Sequence of chain 1.A:
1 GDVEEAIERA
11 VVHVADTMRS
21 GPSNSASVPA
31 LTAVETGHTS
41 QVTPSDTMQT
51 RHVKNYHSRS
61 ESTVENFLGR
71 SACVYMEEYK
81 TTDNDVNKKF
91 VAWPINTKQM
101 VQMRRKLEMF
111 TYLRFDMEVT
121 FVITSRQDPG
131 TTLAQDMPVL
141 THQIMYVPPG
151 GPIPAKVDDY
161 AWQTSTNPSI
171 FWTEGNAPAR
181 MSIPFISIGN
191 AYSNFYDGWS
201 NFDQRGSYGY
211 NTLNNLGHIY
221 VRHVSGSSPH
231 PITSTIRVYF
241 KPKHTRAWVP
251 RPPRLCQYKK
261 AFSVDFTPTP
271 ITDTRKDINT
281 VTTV

Binding-site contacts:
Ligand atom C5A contacts residue ILE170 of chain 1.A at 3.8 Å (hydrophobic).
Ligand atom C3 contacts residue W711 of chain 1.F at 3.3 Å.
Ligand atom C4 contacts residue TYR192 of chain 1.A at 3.5 Å (hydrophobic).
Ligand atom N2 contacts residue W711 of chain 1.F at 2.9 Å.
Ligand atom C4A contacts residue ILE170 of chain 1.A at 3.9 Å (hydrophobic).
Ligand atom C4B contacts residue TYR146 of chain 1.A at 3.7 Å (hydrophobic).
Ligand atom C3C contacts residue LEU216 of chain 1.A at 3.7 Å (hydrophobic).
Ligand atom C6B contacts residue ILE183 of chain 1.A at 3.6 Å (hydrophobic).
Ligand atom C31 contacts residue ASN214 of chain 1.A at 3.3 Å.
Ligand atom N3A contacts residue TYR146 of chain 1.A at 4.0 Å.
Ligand atom O1 contacts residue W711 of chain 1.F at 3.7 Å.
Ligand atom C5B contacts residue TYR146 of chain 1.A at 3.4 Å (hydrophobic).
Ligand atom C31 contacts residue W711 of chain 1.F at 3.0 Å.
Ligand atom O1B contacts residue ILE95 of chain 1.A at 3.6 Å.
Ligand atom C2C contacts residue THR97 of chain 1.A at 3.9 Å.
Ligand atom C5A contacts residue ILE144 of chain 1.A at 3.7 Å (hydrophobic).
Ligand atom C4A contacts residue LEU14 of chain 2.C at 4.0 Å (hydrophobic).
Ligand atom C4A contacts residue MET181 of chain 1.A at 3.6 Å (hydrophobic).
Ligand atom C3B contacts residue ILE219 of chain 1.A at 3.8 Å (hydrophobic).
Ligand atom O1 contacts residue THR97 of chain 1.A at 3.4 Å (h-bond).
Ligand atom C2C contacts residue LEU216 of chain 1.A at 3.7 Å (hydrophobic).
Ligand atom N2 contacts residue THR97 of chain 1.A at 3.7 Å.
Ligand atom C31 contacts residue LEU216 of chain 1.A at 3.4 Å (hydrophobic).
Ligand atom O1A contacts residue PHE121 of chain 1.A at 4.0 Å.
Ligand atom C4B contacts residue ILE183 of chain 1.A at 4.0 Å (hydrophobic).
Ligand atom C1C contacts residue THR97 of chain 1.A at 3.9 Å.
Ligand atom C5A contacts residue PRO168 of chain 1.A at 4.0 Å (hydrophobic).
Ligand atom C6C contacts residue ILE186 of chain 1.A at 3.9 Å (hydrophobic).
Ligand atom N3A contacts residue ALA24 of chain 1.C at 3.8 Å.
Ligand atom C2B contacts residue ILE219 of chain 1.A at 3.8 Å (hydrophobic).
Ligand atom N3A contacts residue MET181 of chain 1.A at 3.3 Å.
Ligand atom C1C contacts residue PHE115 of chain 1.A at 3.9 Å (hydrophobic).
Ligand atom C4C contacts residue MET117 of chain 1.A at 3.9 Å (hydrophobic).
Ligand atom C5B contacts residue ILE183 of chain 1.A at 3.7 Å (hydrophobic).
Ligand atom C1B contacts residue ILE183 of chain 1.A at 4.0 Å (hydrophobic).
Ligand atom C6B contacts residue TYR146 of chain 1.A at 3.8 Å (hydrophobic).
Ligand atom C2A contacts residue TYR146 of chain 1.A at 3.7 Å (hydrophobic).
Ligand atom C4A contacts residue ALA24 of chain 1.C at 4.0 Å (hydrophobic).
Ligand atom C3C contacts residue TYR192 of chain 1.A at 4.0 Å (hydrophobic).
Ligand atom C2A contacts residue MET181 of chain 1.A at 3.7 Å (hydrophobic).

Sequence of chain 2.C:
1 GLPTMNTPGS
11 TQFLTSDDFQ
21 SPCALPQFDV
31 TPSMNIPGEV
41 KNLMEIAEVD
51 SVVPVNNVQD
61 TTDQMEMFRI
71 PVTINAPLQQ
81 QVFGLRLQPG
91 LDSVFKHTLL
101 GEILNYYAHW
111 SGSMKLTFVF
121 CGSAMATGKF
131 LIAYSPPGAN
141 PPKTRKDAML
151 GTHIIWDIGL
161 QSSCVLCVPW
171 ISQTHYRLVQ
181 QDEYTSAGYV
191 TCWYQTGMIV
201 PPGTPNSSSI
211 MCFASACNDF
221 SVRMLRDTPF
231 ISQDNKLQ

Sequence of chain 1.C:
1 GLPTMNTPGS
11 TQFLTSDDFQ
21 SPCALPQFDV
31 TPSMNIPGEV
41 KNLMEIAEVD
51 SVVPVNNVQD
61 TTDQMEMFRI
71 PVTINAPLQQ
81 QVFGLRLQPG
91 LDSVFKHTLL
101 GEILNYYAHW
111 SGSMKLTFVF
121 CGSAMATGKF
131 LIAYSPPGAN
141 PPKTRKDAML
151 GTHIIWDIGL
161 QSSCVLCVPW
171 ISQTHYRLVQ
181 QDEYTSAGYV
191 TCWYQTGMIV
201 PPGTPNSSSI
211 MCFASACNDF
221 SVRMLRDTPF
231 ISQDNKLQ

This protein binds this small molecule.
Small molecule (SMILES): Cc1cc(CCCCCCCOc2ccc(C3=NCCO3)cc2)on1